Sequence of chain 1.A:
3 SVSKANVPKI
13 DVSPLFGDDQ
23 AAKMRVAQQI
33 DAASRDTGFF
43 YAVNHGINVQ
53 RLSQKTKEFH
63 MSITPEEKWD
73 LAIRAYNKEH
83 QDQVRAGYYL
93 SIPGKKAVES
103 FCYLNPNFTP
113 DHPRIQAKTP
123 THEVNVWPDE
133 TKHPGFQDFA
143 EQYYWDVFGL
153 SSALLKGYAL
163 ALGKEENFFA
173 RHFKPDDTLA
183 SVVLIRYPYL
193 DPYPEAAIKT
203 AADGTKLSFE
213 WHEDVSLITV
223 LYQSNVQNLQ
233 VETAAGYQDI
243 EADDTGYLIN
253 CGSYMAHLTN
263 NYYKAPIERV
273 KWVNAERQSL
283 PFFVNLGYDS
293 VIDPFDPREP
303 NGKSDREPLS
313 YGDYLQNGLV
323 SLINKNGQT

This small molecule binds to this protein.
Small molecule (SMILES): CC(C)[C@@H](NC(=O)[C@H](CS)NC(=O)CCC[C@H](N)C(=O)O)C(=O)O

Binding-site contacts:
Ligand atom C37 contacts residue VAL272 of chain 1.A at 3.5 Å (hydrophobic).
Ligand atom S17 contacts residue PHE211 of chain 1.A at 3.2 Å.
Ligand atom N14 contacts residue TYR91 of chain 1.A at 3.1 Å (h-bond).
Ligand atom C37 contacts residue HIS214 of chain 1.A at 3.7 Å.
Ligand atom C33 contacts residue GLN225 of chain 1.A at 3.7 Å.
Ligand atom O42 contacts residue TYR189 of chain 1.A at 2.5 Å (h-bond).
Ligand atom O42 contacts residue VAL272 of chain 1.A at 4.0 Å.
Ligand atom O15 contacts residue THR331 of chain 1.A at 3.8 Å.
Ligand atom C7 contacts residue LEU324 of chain 1.A at 4.0 Å (hydrophobic).
Ligand atom S17 contacts residue HIS214 of chain 1.A at 3.3 Å (h-bond).
Ligand atom O19 contacts residue ARG87 of chain 1.A at 2.7 Å (salt-bridge).
Ligand atom C1 contacts residue ARG87 of chain 1.A at 3.4 Å.
Ligand atom C10 contacts residue LEU324 of chain 1.A at 3.9 Å (hydrophobic).
Ligand atom O15 contacts residue LEU324 of chain 1.A at 3.7 Å.
Ligand atom C30 contacts residue SER281 of chain 1.A at 3.8 Å.
Ligand atom C3 contacts residue LEU321 of chain 1.A at 3.9 Å (hydrophobic).
Ligand atom O20 contacts residue ARG87 of chain 1.A at 2.7 Å (salt-bridge).
Ligand atom O43 contacts residue GLN225 of chain 1.A at 3.7 Å.
Ligand atom C16 contacts residue PHE211 of chain 1.A at 3.2 Å (hydrophobic).
Ligand atom O19 contacts residue SER183 of chain 1.A at 2.8 Å (h-bond).
Ligand atom C33 contacts residue LEU223 of chain 1.A at 3.6 Å (hydrophobic).
Ligand atom O43 contacts residue TYR189 of chain 1.A at 3.5 Å.
Ligand atom C33 contacts residue SER281 of chain 1.A at 3.4 Å.
Ligand atom C2 contacts residue CYS104 of chain 1.A at 4.0 Å (hydrophobic).
Ligand atom C32 contacts residue FE1 of chain 1.F at 3.6 Å.
Ligand atom O18 contacts residue PRO283 of chain 1.A at 3.5 Å.
Ligand atom N29 contacts residue ILE187 of chain 1.A at 3.9 Å.
Ligand atom S17 contacts residue LEU324 of chain 1.A at 3.9 Å.
Ligand atom C31 contacts residue ILE187 of chain 1.A at 3.8 Å (hydrophobic).
Ligand atom C37 contacts residue FE1 of chain 1.F at 3.3 Å.
Ligand atom O20 contacts residue LEU321 of chain 1.A at 3.5 Å.
Ligand atom N11 contacts residue PHE285 of chain 1.A at 3.8 Å.
Ligand atom C31 contacts residue TYR189 of chain 1.A at 3.5 Å (hydrophobic).
Ligand atom C1 contacts residue SER183 of chain 1.A at 3.8 Å.
Ligand atom C31 contacts residue SER281 of chain 1.A at 3.6 Å.
Ligand atom N14 contacts residue CYS104 of chain 1.A at 3.8 Å.
Ligand atom O18 contacts residue PHE285 of chain 1.A at 3.2 Å.
Ligand atom O43 contacts residue SER281 of chain 1.A at 2.6 Å (h-bond).
Ligand atom C1 contacts residue LEU321 of chain 1.A at 3.9 Å (hydrophobic).
Ligand atom C30 contacts residue ILE187 of chain 1.A at 3.7 Å (hydrophobic).